Binding-site contacts:
Ligand atom C4 contacts residue GLY90 of chain 1.A at 3.8 Å.
Ligand atom N10 contacts residue LYS38 of chain 1.A at 3.8 Å.
Ligand atom C20 contacts residue LEU137 of chain 1.A at 3.9 Å (hydrophobic).
Ligand atom C5 contacts residue LEU15 of chain 1.A at 4.1 Å (hydrophobic).
Ligand atom C5 contacts residue GLY90 of chain 1.A at 3.7 Å.
Ligand atom C14 contacts residue SER147 of chain 1.A at 4.0 Å.
Ligand atom C13 contacts residue SER147 of chain 1.A at 3.7 Å.
Ligand atom C17 contacts residue LEU137 of chain 1.A at 3.2 Å (hydrophobic).
Ligand atom C15 contacts residue LEU137 of chain 1.A at 3.3 Å (hydrophobic).
Ligand atom N23 contacts residue ALA36 of chain 1.A at 3.8 Å.
Ligand atom N9 contacts residue ASP148 of chain 1.A at 3.9 Å.
Ligand atom NAT contacts residue LEU137 of chain 1.A at 3.2 Å.
Ligand atom C1 contacts residue LEU15 of chain 1.A at 4.0 Å (hydrophobic).
Ligand atom C17 contacts residue ALA36 of chain 1.A at 4.1 Å (hydrophobic).
Ligand atom N9 contacts residue VAL23 of chain 1.A at 3.6 Å.
Ligand atom C17 contacts residue GLU85 of chain 1.A at 4.0 Å.
Ligand atom C3 contacts residue GLU91 of chain 1.A at 4.2 Å.
Ligand atom C14 contacts residue LEU137 of chain 1.A at 3.5 Å (hydrophobic).
Ligand atom C17 contacts residue CYS87 of chain 1.A at 4.0 Å (hydrophobic).
Ligand atom C22 contacts residue LEU137 of chain 1.A at 3.4 Å (hydrophobic).
Ligand atom N23 contacts residue LEU137 of chain 1.A at 3.5 Å.
Ligand atom N10 contacts residue VAL23 of chain 1.A at 3.9 Å.
Ligand atom C12 contacts residue SER147 of chain 1.A at 3.6 Å.
Ligand atom C19 contacts residue TYR86 of chain 1.A at 3.6 Å (hydrophobic).
Ligand atom N18 contacts residue CYS87 of chain 1.A at 2.9 Å (h-bond).
Ligand atom N18 contacts residue TYR86 of chain 1.A at 3.5 Å.
Ligand atom N18 contacts residue GLU85 of chain 1.A at 4.0 Å.
Ligand atom C8 contacts residue VAL23 of chain 1.A at 3.7 Å (hydrophobic).
Ligand atom N10 contacts residue SER147 of chain 1.A at 4.0 Å.
Ligand atom C13 contacts residue VAL23 of chain 1.A at 4.0 Å (hydrophobic).
Ligand atom C2 contacts residue GLU91 of chain 1.A at 3.8 Å.
Ligand atom C19 contacts residue CYS87 of chain 1.A at 3.1 Å (hydrophobic).
Ligand atom C14 contacts residue VAL23 of chain 1.A at 4.1 Å (hydrophobic).
Ligand atom C2 contacts residue LEU15 of chain 1.A at 3.3 Å (hydrophobic).
Ligand atom N10 contacts residue ASP148 of chain 1.A at 3.8 Å.
Ligand atom C22 contacts residue GLU85 of chain 1.A at 3.3 Å.
Ligand atom N18 contacts residue LEU137 of chain 1.A at 3.9 Å.
Ligand atom C12 contacts residue VAL23 of chain 1.A at 4.1 Å (hydrophobic).
Ligand atom C22 contacts residue ALA36 of chain 1.A at 3.4 Å (hydrophobic).
Ligand atom C3 contacts residue LEU15 of chain 1.A at 3.6 Å (hydrophobic).

A small-molecule ligand and the protein it binds are described below.
Small molecule (SMILES): c1ccc(-c2cnc3cnc(-c4cn[nH]c4)cn23)cc1

Sequence of chain 1.A:
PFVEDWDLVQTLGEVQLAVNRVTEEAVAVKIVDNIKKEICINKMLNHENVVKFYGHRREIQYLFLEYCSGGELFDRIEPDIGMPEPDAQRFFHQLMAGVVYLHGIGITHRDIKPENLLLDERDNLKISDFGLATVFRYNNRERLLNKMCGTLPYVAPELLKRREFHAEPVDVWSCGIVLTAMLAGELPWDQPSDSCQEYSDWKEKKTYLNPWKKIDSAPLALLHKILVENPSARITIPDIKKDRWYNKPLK